Binding-site contacts:
Ligand atom N2 contacts residue ILE55 of chain 1.A at 3.2 Å (h-bond).
Ligand atom C5 contacts residue ASN57 of chain 1.A at 3.7 Å.
Ligand atom O5 contacts residue ARG14 of chain 1.A at 4.1 Å.
Ligand atom N2 contacts residue ASN57 of chain 1.A at 2.9 Å (h-bond).
Ligand atom C5 contacts residue FUL1 of chain 1.L at 4.1 Å.
Ligand atom C2 contacts residue ASN57 of chain 1.A at 2.4 Å.
Ligand atom C7 contacts residue ILE55 of chain 1.A at 4.0 Å (hydrophobic).
Ligand atom O5 contacts residue ASN57 of chain 1.A at 2.4 Å (h-bond).
Ligand atom C3 contacts residue ASN57 of chain 1.A at 3.8 Å.
Ligand atom O7 contacts residue ASN57 of chain 1.A at 4.2 Å.
Ligand atom C8 contacts residue ILE55 of chain 1.A at 3.7 Å (hydrophobic).
Ligand atom C4 contacts residue ASN57 of chain 1.A at 4.2 Å.
Ligand atom C8 contacts residue FUL1 of chain 1.L at 4.0 Å.
Ligand atom C8 contacts residue ASP54 of chain 1.A at 4.2 Å.
Ligand atom C6 contacts residue FUL1 of chain 1.L at 3.4 Å.
Ligand atom C1 contacts residue ASN57 of chain 1.A at 1.4 Å.
Ligand atom O6 contacts residue FUL1 of chain 1.L at 2.4 Å (h-bond).
Ligand atom C1 contacts residue ILE55 of chain 1.A at 4.0 Å (hydrophobic).
Ligand atom C7 contacts residue ASN57 of chain 1.A at 3.8 Å.
Ligand atom C2 contacts residue ILE55 of chain 1.A at 4.1 Å (hydrophobic).
Ligand atom C5 contacts residue ARG14 of chain 1.A at 4.4 Å.
Ligand atom C1 contacts residue ARG14 of chain 1.A at 4.0 Å.
Ligand atom C8 contacts residue TRP56 of chain 1.A at 4.4 Å (hydrophobic).
Ligand atom O5 contacts residue FUL1 of chain 1.L at 4.1 Å.

This protein binds this small molecule.
Small molecule (SMILES): CC(=O)N[C@H]1[C@H](O[C@H]2[C@H](O)[C@@H](NC(C)=O)CO[C@@H]2CO)O[C@H](CO)[C@@H](O)[C@@H]1O

Sequence of chain 1.A:
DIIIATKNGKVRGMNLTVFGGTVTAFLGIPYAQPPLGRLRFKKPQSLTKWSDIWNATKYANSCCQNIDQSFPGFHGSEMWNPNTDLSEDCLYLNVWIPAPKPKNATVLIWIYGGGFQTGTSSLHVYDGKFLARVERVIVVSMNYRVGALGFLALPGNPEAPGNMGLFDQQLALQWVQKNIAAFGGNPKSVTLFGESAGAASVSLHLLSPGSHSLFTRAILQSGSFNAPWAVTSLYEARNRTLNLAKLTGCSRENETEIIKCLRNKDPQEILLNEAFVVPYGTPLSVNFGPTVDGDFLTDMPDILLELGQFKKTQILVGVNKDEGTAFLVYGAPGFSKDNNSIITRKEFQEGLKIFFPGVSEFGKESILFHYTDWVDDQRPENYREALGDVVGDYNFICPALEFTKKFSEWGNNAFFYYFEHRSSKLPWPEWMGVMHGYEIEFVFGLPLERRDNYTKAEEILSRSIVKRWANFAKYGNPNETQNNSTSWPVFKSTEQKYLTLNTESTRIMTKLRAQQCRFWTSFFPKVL